Sequence of chain 1.C:
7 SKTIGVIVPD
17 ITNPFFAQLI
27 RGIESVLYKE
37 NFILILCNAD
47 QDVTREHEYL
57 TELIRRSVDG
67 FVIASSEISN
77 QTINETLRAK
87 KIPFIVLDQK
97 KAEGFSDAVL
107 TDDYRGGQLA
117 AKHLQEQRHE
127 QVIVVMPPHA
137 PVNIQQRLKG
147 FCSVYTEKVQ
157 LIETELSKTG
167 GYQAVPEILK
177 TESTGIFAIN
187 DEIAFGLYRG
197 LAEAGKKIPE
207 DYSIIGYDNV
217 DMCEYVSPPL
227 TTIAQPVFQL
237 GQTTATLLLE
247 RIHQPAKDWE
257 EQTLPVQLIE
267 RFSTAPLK

Binding-site contacts:
Ligand atom C3 contacts residue ASP214 of chain 1.C at 3.3 Å.
Ligand atom C2 contacts residue PHE21 of chain 1.C at 3.5 Å (hydrophobic).
Ligand atom O3 contacts residue ASP214 of chain 1.C at 2.5 Å (salt-bridge).
Ligand atom C1 contacts residue ASN139 of chain 1.C at 4.1 Å.
Ligand atom O3 contacts residue ARG143 of chain 1.C at 2.8 Å (salt-bridge).
Ligand atom O5 contacts residue ASN19 of chain 1.C at 2.9 Å (h-bond).
Ligand atom C5 contacts residue PHE22 of chain 1.C at 3.9 Å (hydrophobic).
Ligand atom C3 contacts residue PHE21 of chain 1.C at 3.8 Å (hydrophobic).
Ligand atom O3 contacts residue GLN231 of chain 1.C at 3.4 Å (h-bond).
Ligand atom O1 contacts residue ILE140 of chain 1.C at 3.8 Å.
Ligand atom O5 contacts residue ASP214 of chain 1.C at 2.4 Å (salt-bridge).
Ligand atom O2 contacts residue ASN139 of chain 1.C at 3.7 Å.
Ligand atom O2 contacts residue ASP94 of chain 1.C at 2.7 Å (salt-bridge).
Ligand atom C3 contacts residue GLN231 of chain 1.C at 3.9 Å.
Ligand atom C5 contacts residue ASP214 of chain 1.C at 3.5 Å.
Ligand atom O4 contacts residue PHE22 of chain 1.C at 4.0 Å.
Ligand atom C4 contacts residue ASP214 of chain 1.C at 4.0 Å.
Ligand atom C2 contacts residue ASP94 of chain 1.C at 3.3 Å.
Ligand atom C2 contacts residue GLN231 of chain 1.C at 4.0 Å.
Ligand atom O1 contacts residue ASN139 of chain 1.C at 2.9 Å (h-bond).
Ligand atom C1 contacts residue PHE22 of chain 1.C at 3.7 Å (hydrophobic).
Ligand atom C3 contacts residue ARG143 of chain 1.C at 4.0 Å.
Ligand atom O1 contacts residue GLN95 of chain 1.C at 3.2 Å.
Ligand atom O5 contacts residue PHE21 of chain 1.C at 4.0 Å.
Ligand atom C5 contacts residue ASN19 of chain 1.C at 2.8 Å.
Ligand atom C5 contacts residue PHE21 of chain 1.C at 4.0 Å (hydrophobic).
Ligand atom O4 contacts residue GLN95 of chain 1.C at 3.2 Å (h-bond).
Ligand atom C1 contacts residue ASP94 of chain 1.C at 3.1 Å.
Ligand atom C1 contacts residue GLN95 of chain 1.C at 3.4 Å.
Ligand atom O4 contacts residue ILE140 of chain 1.C at 4.0 Å.
Ligand atom O5 contacts residue ASN186 of chain 1.C at 2.9 Å (h-bond).
Ligand atom C4 contacts residue ASN186 of chain 1.C at 4.0 Å.
Ligand atom O4 contacts residue LEU162 of chain 1.C at 4.0 Å.
Ligand atom O1 contacts residue ASP94 of chain 1.C at 2.8 Å (salt-bridge).
Ligand atom C5 contacts residue ASN186 of chain 1.C at 3.6 Å.
Ligand atom O2 contacts residue GLN231 of chain 1.C at 3.1 Å (h-bond).
Ligand atom O2 contacts residue PHE21 of chain 1.C at 3.6 Å.
Ligand atom O3 contacts residue ASN186 of chain 1.C at 4.0 Å.
Ligand atom C2 contacts residue ARG143 of chain 1.C at 3.7 Å.
Ligand atom O2 contacts residue ARG143 of chain 1.C at 2.8 Å (salt-bridge).

A protein and the small-molecule ligand that binds it are described below.
Small molecule (SMILES): OC[C@H]1O[C@H](O)[C@H](O)[C@@H]1O